Sequence of chain 1.A:
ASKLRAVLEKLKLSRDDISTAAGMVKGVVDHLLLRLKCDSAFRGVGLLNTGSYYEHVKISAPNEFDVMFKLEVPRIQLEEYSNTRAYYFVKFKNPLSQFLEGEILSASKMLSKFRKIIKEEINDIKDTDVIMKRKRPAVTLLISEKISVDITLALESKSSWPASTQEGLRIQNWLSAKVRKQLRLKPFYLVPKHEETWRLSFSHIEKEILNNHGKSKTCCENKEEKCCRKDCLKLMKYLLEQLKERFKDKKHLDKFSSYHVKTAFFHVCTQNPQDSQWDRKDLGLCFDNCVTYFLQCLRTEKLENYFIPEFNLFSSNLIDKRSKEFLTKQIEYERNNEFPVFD

Binding-site contacts:
Ligand atom C14 contacts residue TYR276 of chain 1.A at 3.5 Å (hydrophobic).
Ligand atom C11 contacts residue TYR276 of chain 1.A at 3.5 Å (hydrophobic).
Ligand atom C12 contacts residue ARG216 of chain 1.A at 3.6 Å.
Ligand atom C14 contacts residue ARG216 of chain 1.A at 3.5 Å.
Ligand atom O20 contacts residue TYR276 of chain 1.A at 3.7 Å.
Ligand atom BR23 contacts residue LYS279 of chain 1.A at 3.7 Å.
Ligand atom C6 contacts residue LEU217 of chain 1.A at 3.1 Å (hydrophobic).
Ligand atom C7 contacts residue ASN322 of chain 1.A at 3.8 Å.
Ligand atom C13 contacts residue ARG216 of chain 1.A at 3.5 Å.
Ligand atom C13 contacts residue TYR276 of chain 1.A at 3.5 Å (hydrophobic).
Ligand atom C12 contacts residue LEU217 of chain 1.A at 3.8 Å (hydrophobic).
Ligand atom C17 contacts residue TYR276 of chain 1.A at 3.5 Å (hydrophobic).
Ligand atom C6 contacts residue ASN322 of chain 1.A at 3.6 Å.
Ligand atom N16 contacts residue TYR276 of chain 1.A at 3.7 Å.
Ligand atom N15 contacts residue TYR276 of chain 1.A at 3.4 Å.
Ligand atom C10 contacts residue TYR276 of chain 1.A at 3.6 Å (hydrophobic).
Ligand atom C9 contacts residue PHE328 of chain 1.A at 3.5 Å (hydrophobic).
Ligand atom C21 contacts residue PHE324 of chain 1.A at 3.8 Å (hydrophobic).
Ligand atom C25 contacts residue SER220 of chain 1.A at 3.4 Å.
Ligand atom O1 contacts residue SER220 of chain 1.A at 3.9 Å.
Ligand atom C2 contacts residue PHE219 of chain 1.A at 3.3 Å (hydrophobic).
Ligand atom O20 contacts residue PHE324 of chain 1.A at 3.9 Å.
Ligand atom C7 contacts residue LEU217 of chain 1.A at 3.4 Å (hydrophobic).
Ligand atom F19 contacts residue ILE325 of chain 1.A at 3.2 Å.
Ligand atom C18 contacts residue TYR276 of chain 1.A at 3.7 Å (hydrophobic).
Ligand atom C12 contacts residue TYR276 of chain 1.A at 3.9 Å (hydrophobic).
Ligand atom C9 contacts residue ARG216 of chain 1.A at 3.8 Å.
Ligand atom C4 contacts residue ASN322 of chain 1.A at 3.7 Å.
Ligand atom C11 contacts residue ARG216 of chain 1.A at 3.4 Å.
Ligand atom O1 contacts residue PHE219 of chain 1.A at 2.7 Å (h-bond).
Ligand atom O20 contacts residue ASN322 of chain 1.A at 2.6 Å (h-bond).
Ligand atom C25 contacts residue PHE219 of chain 1.A at 3.5 Å (hydrophobic).
Ligand atom N5 contacts residue LEU217 of chain 1.A at 3.3 Å (h-bond).
Ligand atom BR23 contacts residue PHE283 of chain 1.A at 3.6 Å.
Ligand atom C10 contacts residue ARG216 of chain 1.A at 3.5 Å.
Ligand atom C24 contacts residue GLU223 of chain 1.A at 3.5 Å.
Ligand atom O1 contacts residue SER218 of chain 1.A at 3.4 Å.
Ligand atom N15 contacts residue ARG216 of chain 1.A at 3.8 Å.
Ligand atom F19 contacts residue ALA87 of chain 1.A at 3.5 Å.
Ligand atom C10 contacts residue TYR88 of chain 1.A at 3.8 Å (hydrophobic).

The protein below binds the small molecule below.
Small molecule (SMILES): Cn1cc(-c2ccc(F)c(CNC(=O)c3cc(Br)ccc3O)c2)cn1